Sequence of chain 1.D:
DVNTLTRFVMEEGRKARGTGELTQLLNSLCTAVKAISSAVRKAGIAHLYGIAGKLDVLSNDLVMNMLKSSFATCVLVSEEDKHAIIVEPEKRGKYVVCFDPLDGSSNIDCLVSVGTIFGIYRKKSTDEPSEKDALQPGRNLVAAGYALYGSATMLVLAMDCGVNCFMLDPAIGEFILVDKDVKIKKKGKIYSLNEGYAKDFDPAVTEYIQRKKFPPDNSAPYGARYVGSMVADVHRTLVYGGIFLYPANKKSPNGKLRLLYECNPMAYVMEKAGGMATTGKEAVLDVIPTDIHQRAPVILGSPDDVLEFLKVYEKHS

Sequence of chain 1.B:
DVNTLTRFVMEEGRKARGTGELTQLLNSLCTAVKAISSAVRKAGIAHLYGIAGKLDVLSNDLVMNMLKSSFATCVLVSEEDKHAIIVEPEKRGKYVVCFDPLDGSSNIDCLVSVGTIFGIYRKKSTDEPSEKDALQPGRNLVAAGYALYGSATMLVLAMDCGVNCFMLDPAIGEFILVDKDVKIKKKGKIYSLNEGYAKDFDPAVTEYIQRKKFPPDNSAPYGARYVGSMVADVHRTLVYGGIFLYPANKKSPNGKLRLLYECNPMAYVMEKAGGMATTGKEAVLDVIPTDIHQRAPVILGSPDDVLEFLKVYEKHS

A protein and the small-molecule ligand that binds it are described below.
Small molecule (SMILES): O=C(NCCCCCNC(=O)NS(=O)(=O)c1cccc(Cl)c1)NS(=O)(=O)c1cccc(Cl)c1

Binding-site contacts:
Ligand atom C13 contacts residue AMZ1 of chain 1.H at 1.2 Å.
Ligand atom O15 contacts residue THR32 of chain 1.B at 2.5 Å (h-bond).
Ligand atom N17 contacts residue GLY27 of chain 1.B at 3.2 Å (h-bond).
Ligand atom C19 contacts residue AMZ1 of chain 1.H at 0.5 Å.
Ligand atom O9 contacts residue GLU30 of chain 1.B at 3.4 Å (salt-bridge).
Ligand atom C29 contacts residue AMZ1 of chain 1.H at 1.3 Å.
Ligand atom N3 contacts residue GLY29 of chain 1.D at 3.2 Å (h-bond).
Ligand atom C7 contacts residue AMZ1 of chain 1.H at 0.5 Å.
Ligand atom N17 contacts residue GLY22 of chain 1.B at 3.1 Å (h-bond).
Ligand atom O11 contacts residue GLY27 of chain 1.D at 3.2 Å.
Ligand atom N18 contacts residue GLY22 of chain 1.D at 3.1 Å (h-bond).
Ligand atom N4 contacts residue AMZ1 of chain 1.H at 3.2 Å (h-bond).
Ligand atom N4 contacts residue GLY29 of chain 1.B at 3.0 Å (h-bond).
Ligand atom S1 contacts residue AMZ1 of chain 1.H at 2.0 Å (h-bond).
Ligand atom O9 contacts residue AMZ1 of chain 1.H at 2.6 Å (h-bond).
Ligand atom C5 contacts residue GLY29 of chain 1.B at 3.3 Å.
Ligand atom C8 contacts residue GLY22 of chain 1.D at 3.4 Å.
Ligand atom C24 contacts residue AMZ1 of chain 1.H at 1.2 Å.
Ligand atom C14 contacts residue THR32 of chain 1.D at 3.3 Å.
Ligand atom N4 contacts residue GLY27 of chain 1.B at 3.2 Å.
Ligand atom O10 contacts residue LEU31 of chain 1.D at 3.2 Å (h-bond).
Ligand atom O15 contacts residue GLY22 of chain 1.B at 3.3 Å.
Ligand atom C7 contacts residue GLY22 of chain 1.B at 3.3 Å.
Ligand atom O12 contacts residue GLY27 of chain 1.B at 3.2 Å.
Ligand atom O9 contacts residue LEU31 of chain 1.B at 3.1 Å (h-bond).
Ligand atom C13 contacts residue THR32 of chain 1.B at 3.2 Å.
Ligand atom O16 contacts residue THR32 of chain 1.D at 2.4 Å (h-bond).
Ligand atom O9 contacts residue GLY29 of chain 1.B at 3.1 Å.
Ligand atom O10 contacts residue THR32 of chain 1.D at 2.9 Å (h-bond).
Ligand atom O10 contacts residue GLY29 of chain 1.D at 3.2 Å.
Ligand atom CL21 contacts residue AMZ1 of chain 1.H at 1.2 Å.
Ligand atom C26 contacts residue ALA25 of chain 1.D at 3.3 Å (hydrophobic).
Ligand atom O12 contacts residue AMZ1 of chain 1.H at 1.7 Å (h-bond).
Ligand atom C14 contacts residue GLY22 of chain 1.D at 3.4 Å.
Ligand atom C6 contacts residue GLY22 of chain 1.D at 3.2 Å.
Ligand atom O9 contacts residue THR32 of chain 1.B at 2.8 Å (h-bond).
Ligand atom C25 contacts residue AMZ1 of chain 1.H at 1.2 Å.
Ligand atom C25 contacts residue ALA25 of chain 1.B at 3.4 Å (hydrophobic).
Ligand atom C13 contacts residue GLY22 of chain 1.B at 3.4 Å.
Ligand atom C5 contacts residue GLY22 of chain 1.B at 3.3 Å.